Sequence of chain 1.A:
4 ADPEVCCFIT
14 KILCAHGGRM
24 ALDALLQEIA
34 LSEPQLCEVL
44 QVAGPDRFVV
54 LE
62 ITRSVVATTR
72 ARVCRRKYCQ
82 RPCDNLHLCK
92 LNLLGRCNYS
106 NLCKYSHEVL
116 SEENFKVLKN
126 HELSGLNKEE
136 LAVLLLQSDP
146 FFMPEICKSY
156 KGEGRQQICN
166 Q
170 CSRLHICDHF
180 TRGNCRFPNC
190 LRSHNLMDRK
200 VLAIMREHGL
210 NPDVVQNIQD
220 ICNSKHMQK

Binding-site contacts:
Ligand atom O2' contacts residue SPM1 of chain 1.G at 3.3 Å.
Ligand atom N2 contacts residue CYS98 of chain 1.A at 3.7 Å.
Ligand atom O3' contacts residue SPM1 of chain 1.G at 2.8 Å (h-bond).
Ligand atom O6 contacts residue LYS109 of chain 1.A at 2.9 Å (salt-bridge).
Ligand atom O2 contacts residue LYS91 of chain 1.A at 3.2 Å (salt-bridge).
Ligand atom C2 contacts residue TYR100 of chain 1.A at 3.6 Å (hydrophobic).
Ligand atom C5 contacts residue PHE146 of chain 1.A at 3.7 Å (hydrophobic).
Ligand atom O4 contacts residue ARG76 of chain 1.A at 3.4 Å.
Ligand atom O2 contacts residue LEU92 of chain 1.A at 3.1 Å (h-bond).
Ligand atom O2' contacts residue PHE146 of chain 1.A at 3.7 Å.
Ligand atom N3 contacts residue CYS90 of chain 1.A at 3.7 Å.
Ligand atom C5 contacts residue TYR110 of chain 1.A at 3.4 Å (hydrophobic).
Ligand atom N1 contacts residue CYS108 of chain 1.A at 3.3 Å (h-bond).
Ligand atom OP2 contacts residue SPM1 of chain 1.G at 2.9 Å (h-bond).
Ligand atom C6 contacts residue LYS109 of chain 1.A at 3.7 Å.
Ligand atom OP1 contacts residue TYR110 of chain 1.A at 2.7 Å (h-bond).
Ligand atom C5' contacts residue SPM1 of chain 1.G at 3.6 Å.
Ligand atom N2 contacts residue TYR100 of chain 1.A at 3.4 Å.
Ligand atom O2 contacts residue CYS90 of chain 1.A at 3.7 Å.
Ligand atom OP1 contacts residue LYS109 of chain 1.A at 2.7 Å (salt-bridge).
Ligand atom N3 contacts residue LYS91 of chain 1.A at 3.0 Å (salt-bridge).
Ligand atom C6 contacts residue PHE146 of chain 1.A at 3.7 Å (hydrophobic).
Ligand atom O3' contacts residue LEU92 of chain 1.A at 3.6 Å.
Ligand atom O4' contacts residue SPM1 of chain 1.G at 3.3 Å (h-bond).
Ligand atom C6 contacts residue TYR110 of chain 1.A at 3.4 Å (hydrophobic).
Ligand atom N3 contacts residue TYR100 of chain 1.A at 3.6 Å.
Ligand atom N1 contacts residue ARG76 of chain 1.A at 3.7 Å.
Ligand atom N2 contacts residue LEU92 of chain 1.A at 3.5 Å.
Ligand atom N7 contacts residue LYS109 of chain 1.A at 3.1 Å (salt-bridge).
Ligand atom O3' contacts residue TYR110 of chain 1.A at 3.4 Å (h-bond).
Ligand atom N4 contacts residue LEU89 of chain 1.A at 2.9 Å (h-bond).
Ligand atom C2 contacts residue LYS91 of chain 1.A at 3.5 Å.
Ligand atom OP1 contacts residue SPM1 of chain 1.G at 3.5 Å.
Ligand atom P contacts residue TYR110 of chain 1.A at 3.6 Å.
Ligand atom N3 contacts residue ARG76 of chain 1.A at 3.5 Å (salt-bridge).
Ligand atom C1' contacts residue SPM1 of chain 1.G at 3.6 Å.
Ligand atom O2 contacts residue ARG76 of chain 1.A at 3.1 Å (salt-bridge).
Ligand atom C5 contacts residue LYS109 of chain 1.A at 3.6 Å.
Ligand atom C2 contacts residue ARG76 of chain 1.A at 3.1 Å.
Ligand atom N4 contacts residue TYR110 of chain 1.A at 3.7 Å.

This small molecule binds to this protein.
Small molecule (SMILES): Nc1ccn([C@@H]2O[C@H](CO[P](=O)(O)O[C@H]3[C@@H](O)[C@H](n4ccc(=O)[nH]c4=O)O[C@@H]3COP(=O)=O)[C@@H](O[P](=O)(O)OC[C@H]3O[C@@H](n4cnc5c(=O)nc(N)[nH]c54)[C@H](O)[C@@H]3O)[C@H]2O)c(=O)n1